Sequence of chain 1.C:
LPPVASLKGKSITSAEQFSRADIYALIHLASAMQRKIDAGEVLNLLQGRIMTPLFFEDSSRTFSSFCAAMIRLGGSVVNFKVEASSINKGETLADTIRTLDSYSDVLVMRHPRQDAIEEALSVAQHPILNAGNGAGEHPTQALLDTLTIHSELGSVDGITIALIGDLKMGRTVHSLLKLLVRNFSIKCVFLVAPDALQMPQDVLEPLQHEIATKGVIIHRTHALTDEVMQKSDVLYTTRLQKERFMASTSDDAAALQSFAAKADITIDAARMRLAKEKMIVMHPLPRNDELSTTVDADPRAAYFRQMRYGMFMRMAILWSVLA

Binding-site contacts:
Ligand atom O1 contacts residue THR67 of chain 1.C at 3.1 Å (h-bond).
Ligand atom P contacts residue SER65 of chain 1.C at 3.8 Å.
Ligand atom C1P contacts residue ARG66 of chain 1.C at 3.2 Å.
Ligand atom P contacts residue SER91 of chain 1.A at 3.6 Å.
Ligand atom O1 contacts residue HIS143 of chain 1.C at 3.0 Å (h-bond).
Ligand atom O1P contacts residue ARG115 of chain 1.C at 3.2 Å (salt-bridge).
Ligand atom O2P contacts residue ARG66 of chain 1.C at 3.0 Å (salt-bridge).
Ligand atom C4 contacts residue LYS94 of chain 1.A at 3.6 Å.
Ligand atom O4 contacts residue GLN246 of chain 1.C at 3.7 Å.
Ligand atom C5 contacts residue LEU290 of chain 1.C at 3.7 Å (hydrophobic).
Ligand atom O4 contacts residue LYS94 of chain 1.A at 2.6 Å (salt-bridge).
Ligand atom O2 contacts residue ARG115 of chain 1.C at 3.3 Å (salt-bridge).
Ligand atom C5 contacts residue LYS94 of chain 1.A at 3.8 Å.
Ligand atom O3P contacts residue SER64 of chain 1.C at 3.6 Å.
Ligand atom O2 contacts residue LYS94 of chain 1.A at 2.7 Å (salt-bridge).
Ligand atom P contacts residue ARG115 of chain 1.C at 3.4 Å.
Ligand atom O1P contacts residue THR67 of chain 1.C at 2.8 Å (h-bond).
Ligand atom O1 contacts residue ARG115 of chain 1.C at 3.0 Å (salt-bridge).
Ligand atom O2P contacts residue SER65 of chain 1.C at 3.1 Å (h-bond).
Ligand atom C3 contacts residue LEU290 of chain 1.C at 3.4 Å (hydrophobic).
Ligand atom O5 contacts residue GLN246 of chain 1.C at 2.9 Å (h-bond).
Ligand atom O1P contacts residue SER65 of chain 1.C at 3.7 Å.
Ligand atom C2 contacts residue LEU290 of chain 1.C at 3.6 Å (hydrophobic).
Ligand atom O2 contacts residue ARG176 of chain 1.C at 3.1 Å (salt-bridge).
Ligand atom O1P contacts residue SER64 of chain 1.C at 2.7 Å (h-bond).
Ligand atom O4 contacts residue ARG244 of chain 1.C at 2.7 Å (salt-bridge).
Ligand atom O2P contacts residue SER91 of chain 1.A at 3.1 Å (h-bond).
Ligand atom C5 contacts residue ARG244 of chain 1.C at 3.2 Å.
Ligand atom O3P contacts residue ARG115 of chain 1.C at 2.9 Å (salt-bridge).
Ligand atom O5 contacts residue ARG244 of chain 1.C at 2.8 Å (salt-bridge).
Ligand atom C5 contacts residue GLN246 of chain 1.C at 3.6 Å.
Ligand atom O1P contacts residue ARG66 of chain 1.C at 3.4 Å (salt-bridge).
Ligand atom O3P contacts residue SER91 of chain 1.A at 2.8 Å (h-bond).
Ligand atom O3P contacts residue LYS94 of chain 1.A at 2.8 Å (salt-bridge).
Ligand atom O3 contacts residue ARG176 of chain 1.C at 2.7 Å (salt-bridge).
Ligand atom P contacts residue SER64 of chain 1.C at 3.8 Å.
Ligand atom N2 contacts residue LEU290 of chain 1.C at 2.7 Å (h-bond).
Ligand atom C1P contacts residue LEU290 of chain 1.C at 3.3 Å (hydrophobic).
Ligand atom C1 contacts residue LEU290 of chain 1.C at 3.4 Å (hydrophobic).
Ligand atom C4 contacts residue ARG176 of chain 1.C at 3.6 Å.

The small molecule below binds the protein below.
Small molecule (SMILES): O=C(O)C[C@H](NC(=O)CP(=O)(O)O)C(=O)O

Sequence of chain 1.A:
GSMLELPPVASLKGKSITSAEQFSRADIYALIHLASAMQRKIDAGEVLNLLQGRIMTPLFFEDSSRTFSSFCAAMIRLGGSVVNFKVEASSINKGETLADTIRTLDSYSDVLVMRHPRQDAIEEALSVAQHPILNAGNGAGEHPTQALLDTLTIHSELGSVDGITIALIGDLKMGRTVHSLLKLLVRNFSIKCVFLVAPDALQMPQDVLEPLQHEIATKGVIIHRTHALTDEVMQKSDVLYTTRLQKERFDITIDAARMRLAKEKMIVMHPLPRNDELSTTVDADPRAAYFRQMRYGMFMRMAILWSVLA